This small molecule binds to this protein.
Small molecule (SMILES): CC(=O)N[C@@H]1[C@@H](O)[C@H](O)[C@@H](CO)O[C@H]1O

Binding-site contacts:
Ligand atom C8 contacts residue ASN126 of chain 1.B at 4.0 Å.
Ligand atom C5 contacts residue ASN126 of chain 1.B at 3.7 Å.
Ligand atom C7 contacts residue TYR127 of chain 1.B at 4.3 Å (hydrophobic).
Ligand atom O7 contacts residue TYR127 of chain 1.B at 3.9 Å.
Ligand atom C8 contacts residue GLU123 of chain 1.B at 3.4 Å.
Ligand atom N2 contacts residue ASN126 of chain 1.B at 2.9 Å (h-bond).
Ligand atom O5 contacts residue ASN126 of chain 1.B at 2.4 Å (h-bond).
Ligand atom C8 contacts residue TYR127 of chain 1.B at 4.2 Å (hydrophobic).
Ligand atom C4 contacts residue ASN126 of chain 1.B at 4.1 Å.
Ligand atom C7 contacts residue ASN126 of chain 1.B at 3.6 Å.
Ligand atom O7 contacts residue ASN126 of chain 1.B at 4.0 Å.
Ligand atom C1 contacts residue ASN126 of chain 1.B at 1.4 Å.
Ligand atom C3 contacts residue ASN126 of chain 1.B at 3.7 Å.
Ligand atom C2 contacts residue ASN126 of chain 1.B at 2.4 Å.

Sequence of chain 1.B:
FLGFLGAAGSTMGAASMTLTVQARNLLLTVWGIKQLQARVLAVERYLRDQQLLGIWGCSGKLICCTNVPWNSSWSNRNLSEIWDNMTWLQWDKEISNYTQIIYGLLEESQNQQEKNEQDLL